Sequence of chain 18.C:
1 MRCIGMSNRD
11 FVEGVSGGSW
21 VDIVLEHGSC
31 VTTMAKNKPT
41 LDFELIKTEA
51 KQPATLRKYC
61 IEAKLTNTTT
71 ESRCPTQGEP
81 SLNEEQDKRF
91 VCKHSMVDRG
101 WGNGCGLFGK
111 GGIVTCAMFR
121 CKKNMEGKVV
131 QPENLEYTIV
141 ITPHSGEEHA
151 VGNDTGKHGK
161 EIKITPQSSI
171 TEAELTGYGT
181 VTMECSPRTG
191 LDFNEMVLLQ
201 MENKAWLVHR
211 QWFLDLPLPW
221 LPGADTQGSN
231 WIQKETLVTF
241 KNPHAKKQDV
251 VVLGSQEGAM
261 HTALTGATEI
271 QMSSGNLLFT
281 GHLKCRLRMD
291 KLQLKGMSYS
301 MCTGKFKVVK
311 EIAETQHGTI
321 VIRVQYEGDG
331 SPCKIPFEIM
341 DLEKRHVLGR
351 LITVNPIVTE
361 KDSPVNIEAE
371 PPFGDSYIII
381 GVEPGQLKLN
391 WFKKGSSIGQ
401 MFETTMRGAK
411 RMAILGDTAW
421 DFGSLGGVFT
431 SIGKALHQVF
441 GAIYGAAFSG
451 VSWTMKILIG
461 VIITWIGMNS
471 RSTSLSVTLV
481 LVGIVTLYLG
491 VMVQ

A protein and the small-molecule ligand that binds it are described below.
Small molecule (SMILES): CC(=O)N[C@@H]1[C@@H](O)[C@H](O)[C@@H](CO)O[C@H]1O

Sequence of chain 18.A:
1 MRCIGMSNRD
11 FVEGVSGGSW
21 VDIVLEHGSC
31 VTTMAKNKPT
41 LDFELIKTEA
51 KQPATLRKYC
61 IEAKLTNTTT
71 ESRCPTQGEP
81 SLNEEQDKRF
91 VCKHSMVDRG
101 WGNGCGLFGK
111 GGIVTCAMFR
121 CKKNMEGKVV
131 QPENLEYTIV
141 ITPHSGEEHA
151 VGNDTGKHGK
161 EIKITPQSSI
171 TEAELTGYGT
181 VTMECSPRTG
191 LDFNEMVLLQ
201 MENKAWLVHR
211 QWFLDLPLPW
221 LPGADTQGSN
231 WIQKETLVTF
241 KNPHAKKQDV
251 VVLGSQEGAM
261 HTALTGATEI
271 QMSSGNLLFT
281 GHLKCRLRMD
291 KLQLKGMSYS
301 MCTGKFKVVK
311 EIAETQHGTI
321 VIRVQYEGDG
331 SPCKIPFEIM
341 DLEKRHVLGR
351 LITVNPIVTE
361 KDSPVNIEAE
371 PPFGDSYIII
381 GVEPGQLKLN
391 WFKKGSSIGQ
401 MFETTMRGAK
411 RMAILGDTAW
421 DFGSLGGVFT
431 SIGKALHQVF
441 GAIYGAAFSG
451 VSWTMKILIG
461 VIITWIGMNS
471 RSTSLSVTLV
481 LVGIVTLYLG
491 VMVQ

Binding-site contacts:
Ligand atom C5 contacts residue HIS158 of chain 18.A at 4.1 Å.
Ligand atom C7 contacts residue HIS149 of chain 18.A at 4.2 Å.
Ligand atom O7 contacts residue ASN153 of chain 18.A at 4.0 Å.
Ligand atom C6 contacts residue HIS158 of chain 18.A at 3.8 Å.
Ligand atom C1 contacts residue THR155 of chain 18.A at 3.9 Å.
Ligand atom O5 contacts residue ASN153 of chain 18.A at 2.4 Å (h-bond).
Ligand atom C8 contacts residue TRP101 of chain 18.C at 3.6 Å (hydrophobic).
Ligand atom C3 contacts residue ASN153 of chain 18.A at 3.8 Å.
Ligand atom O6 contacts residue LYS157 of chain 18.A at 3.8 Å.
Ligand atom C1 contacts residue ASN153 of chain 18.A at 1.4 Å.
Ligand atom C1 contacts residue HIS158 of chain 18.A at 4.0 Å.
Ligand atom O5 contacts residue THR155 of chain 18.A at 4.3 Å.
Ligand atom C8 contacts residue ASN103 of chain 18.C at 4.5 Å.
Ligand atom C7 contacts residue ASN153 of chain 18.A at 3.7 Å.
Ligand atom C4 contacts residue ASN153 of chain 18.A at 4.2 Å.
Ligand atom C2 contacts residue HIS149 of chain 18.A at 3.6 Å.
Ligand atom C6 contacts residue LYS157 of chain 18.A at 3.8 Å.
Ligand atom C5 contacts residue ASN153 of chain 18.A at 3.7 Å.
Ligand atom O5 contacts residue HIS149 of chain 18.A at 4.1 Å.
Ligand atom C2 contacts residue ASN153 of chain 18.A at 2.5 Å.
Ligand atom C8 contacts residue GLY102 of chain 18.C at 3.3 Å.
Ligand atom O5 contacts residue HIS158 of chain 18.A at 3.1 Å.
Ligand atom O7 contacts residue HIS149 of chain 18.A at 3.3 Å.
Ligand atom N2 contacts residue ASN153 of chain 18.A at 2.9 Å (h-bond).
Ligand atom C1 contacts residue HIS149 of chain 18.A at 4.0 Å.
Ligand atom N2 contacts residue HIS149 of chain 18.A at 4.3 Å.
Ligand atom O3 contacts residue HIS149 of chain 18.A at 4.4 Å.
Ligand atom C5 contacts residue LYS157 of chain 18.A at 4.1 Å.